Binding-site contacts:
Ligand atom O7 contacts residue ASN331 of chain 1.A at 4.4 Å.
Ligand atom O5 contacts residue ASN331 of chain 1.A at 2.4 Å (h-bond).
Ligand atom C5 contacts residue ILE332 of chain 1.A at 4.1 Å (hydrophobic).
Ligand atom C7 contacts residue ASN331 of chain 1.A at 3.5 Å.
Ligand atom N2 contacts residue PRO579 of chain 1.A at 3.3 Å (h-bond).
Ligand atom C2 contacts residue PRO579 of chain 1.A at 4.3 Å (hydrophobic).
Ligand atom C3 contacts residue GLN580 of chain 1.A at 3.4 Å.
Ligand atom C5 contacts residue ASN331 of chain 1.A at 3.7 Å.
Ligand atom O3 contacts residue LEU582 of chain 1.A at 4.3 Å.
Ligand atom O5 contacts residue GLN580 of chain 1.A at 4.0 Å.
Ligand atom C1 contacts residue GLN580 of chain 1.A at 3.5 Å.
Ligand atom C1 contacts residue PRO579 of chain 1.A at 4.2 Å (hydrophobic).
Ligand atom O7 contacts residue PRO579 of chain 1.A at 3.9 Å.
Ligand atom C6 contacts residue ILE332 of chain 1.A at 3.9 Å (hydrophobic).
Ligand atom O5 contacts residue ILE332 of chain 1.A at 3.5 Å.
Ligand atom C2 contacts residue ASN331 of chain 1.A at 2.5 Å.
Ligand atom C3 contacts residue THR581 of chain 1.A at 4.4 Å.
Ligand atom O3 contacts residue GLN580 of chain 1.A at 4.4 Å.
Ligand atom C8 contacts residue ASN331 of chain 1.A at 3.7 Å.
Ligand atom O7 contacts residue LEU582 of chain 1.A at 4.5 Å.
Ligand atom C7 contacts residue PRO579 of chain 1.A at 4.0 Å (hydrophobic).
Ligand atom N2 contacts residue GLN580 of chain 1.A at 4.0 Å.
Ligand atom O4 contacts residue GLN580 of chain 1.A at 4.1 Å.
Ligand atom C4 contacts residue ASN331 of chain 1.A at 4.2 Å.
Ligand atom C3 contacts residue ASN331 of chain 1.A at 3.8 Å.
Ligand atom O6 contacts residue ILE332 of chain 1.A at 3.6 Å.
Ligand atom C4 contacts residue GLN580 of chain 1.A at 3.9 Å.
Ligand atom O4 contacts residue THR581 of chain 1.A at 4.4 Å.
Ligand atom C1 contacts residue ASN331 of chain 1.A at 1.4 Å.
Ligand atom C1 contacts residue ILE332 of chain 1.A at 4.3 Å (hydrophobic).
Ligand atom N2 contacts residue ASN331 of chain 1.A at 2.9 Å (h-bond).
Ligand atom C2 contacts residue GLN580 of chain 1.A at 3.8 Å.
Ligand atom C5 contacts residue GLN580 of chain 1.A at 3.6 Å.

Sequence of chain 1.A:
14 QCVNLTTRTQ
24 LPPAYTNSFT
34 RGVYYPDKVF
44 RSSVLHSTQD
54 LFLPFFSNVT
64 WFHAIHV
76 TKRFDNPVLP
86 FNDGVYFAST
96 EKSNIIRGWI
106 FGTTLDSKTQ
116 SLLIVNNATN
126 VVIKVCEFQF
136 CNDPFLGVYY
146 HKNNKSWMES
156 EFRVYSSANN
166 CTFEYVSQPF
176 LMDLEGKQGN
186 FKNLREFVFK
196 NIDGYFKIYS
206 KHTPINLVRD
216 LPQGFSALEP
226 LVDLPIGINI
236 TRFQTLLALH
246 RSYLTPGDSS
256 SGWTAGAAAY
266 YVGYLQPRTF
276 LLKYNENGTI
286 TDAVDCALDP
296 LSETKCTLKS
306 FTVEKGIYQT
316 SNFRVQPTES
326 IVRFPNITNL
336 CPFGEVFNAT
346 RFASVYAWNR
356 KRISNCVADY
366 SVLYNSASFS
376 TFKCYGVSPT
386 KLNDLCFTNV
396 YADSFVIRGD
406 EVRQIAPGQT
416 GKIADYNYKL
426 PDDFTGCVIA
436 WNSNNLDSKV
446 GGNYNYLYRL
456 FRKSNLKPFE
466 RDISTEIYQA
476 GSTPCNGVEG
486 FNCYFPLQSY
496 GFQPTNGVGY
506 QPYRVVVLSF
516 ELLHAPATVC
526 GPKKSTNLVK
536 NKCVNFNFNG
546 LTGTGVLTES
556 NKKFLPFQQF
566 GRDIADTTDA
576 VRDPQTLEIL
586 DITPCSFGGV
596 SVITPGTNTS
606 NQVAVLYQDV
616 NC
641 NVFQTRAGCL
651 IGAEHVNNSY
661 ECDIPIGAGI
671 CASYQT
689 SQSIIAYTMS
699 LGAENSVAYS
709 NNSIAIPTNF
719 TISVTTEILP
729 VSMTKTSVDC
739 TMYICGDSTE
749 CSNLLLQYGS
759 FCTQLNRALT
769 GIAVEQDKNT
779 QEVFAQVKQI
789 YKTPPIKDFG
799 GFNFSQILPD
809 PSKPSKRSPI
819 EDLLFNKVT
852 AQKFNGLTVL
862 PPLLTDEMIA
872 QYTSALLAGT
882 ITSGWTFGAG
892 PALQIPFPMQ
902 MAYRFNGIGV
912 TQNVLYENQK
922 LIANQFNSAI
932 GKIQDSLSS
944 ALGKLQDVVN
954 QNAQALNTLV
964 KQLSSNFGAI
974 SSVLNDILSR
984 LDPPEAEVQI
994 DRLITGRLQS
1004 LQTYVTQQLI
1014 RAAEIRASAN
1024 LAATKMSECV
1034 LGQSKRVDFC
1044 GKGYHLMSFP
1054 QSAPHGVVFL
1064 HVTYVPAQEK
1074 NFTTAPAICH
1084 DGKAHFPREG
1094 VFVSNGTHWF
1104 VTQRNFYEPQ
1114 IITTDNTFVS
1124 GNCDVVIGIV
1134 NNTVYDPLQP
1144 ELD

A small-molecule ligand and the protein it binds are described below.
Small molecule (SMILES): CC(=O)N[C@@H]1[C@@H](O)[C@H](O)[C@@H](CO)O[C@H]1O